Binding-site contacts:
Ligand atom C2 contacts residue CIT1 of chain 1.L at 3.9 Å.
Ligand atom O6 contacts residue THR43 of chain 1.A at 4.3 Å.
Ligand atom O5 contacts residue ASN68 of chain 1.A at 2.3 Å (h-bond).
Ligand atom O7 contacts residue CIT1 of chain 1.L at 3.5 Å (h-bond).
Ligand atom N2 contacts residue ASP92 of chain 1.A at 3.0 Å (salt-bridge).
Ligand atom C6 contacts residue CIT1 of chain 1.L at 4.3 Å.
Ligand atom O5 contacts residue CIT1 of chain 1.L at 3.8 Å.
Ligand atom C4 contacts residue ASN68 of chain 1.A at 4.2 Å.
Ligand atom N2 contacts residue ASN68 of chain 1.A at 2.9 Å (h-bond).
Ligand atom C8 contacts residue CIT1 of chain 1.L at 3.9 Å.
Ligand atom C8 contacts residue ILE123 of chain 1.A at 3.6 Å (hydrophobic).
Ligand atom C1 contacts residue THR43 of chain 1.A at 4.3 Å.
Ligand atom C3 contacts residue ASN68 of chain 1.A at 3.8 Å.
Ligand atom C5 contacts residue CIT1 of chain 1.L at 4.3 Å.
Ligand atom C8 contacts residue ASP92 of chain 1.A at 3.9 Å.
Ligand atom O6 contacts residue CIT1 of chain 1.L at 3.4 Å (h-bond).
Ligand atom O7 contacts residue PHE41 of chain 1.A at 3.9 Å.
Ligand atom C1 contacts residue CIT1 of chain 1.L at 4.1 Å.
Ligand atom O7 contacts residue ASN68 of chain 1.A at 3.0 Å (h-bond).
Ligand atom O3 contacts residue CIT1 of chain 1.L at 3.1 Å.
Ligand atom C7 contacts residue ASP92 of chain 1.A at 3.8 Å.
Ligand atom C5 contacts residue SER70 of chain 1.A at 3.2 Å.
Ligand atom C7 contacts residue ASN68 of chain 1.A at 3.2 Å.
Ligand atom C7 contacts residue CIT1 of chain 1.L at 4.3 Å.
Ligand atom C3 contacts residue ASP92 of chain 1.A at 4.2 Å.
Ligand atom C1 contacts residue ASP92 of chain 1.A at 3.5 Å.
Ligand atom C2 contacts residue ASP92 of chain 1.A at 3.7 Å.
Ligand atom C4 contacts residue CIT1 of chain 1.L at 4.3 Å.
Ligand atom N2 contacts residue CIT1 of chain 1.L at 3.5 Å.
Ligand atom C1 contacts residue ASN68 of chain 1.A at 1.4 Å.
Ligand atom C2 contacts residue ASN68 of chain 1.A at 2.5 Å.
Ligand atom C5 contacts residue ASN68 of chain 1.A at 3.6 Å.
Ligand atom O4 contacts residue CIT1 of chain 1.L at 3.7 Å.
Ligand atom O5 contacts residue SER70 of chain 1.A at 3.2 Å (h-bond).
Ligand atom C6 contacts residue SER70 of chain 1.A at 3.8 Å.
Ligand atom C3 contacts residue CIT1 of chain 1.L at 3.1 Å.
Ligand atom C6 contacts residue THR43 of chain 1.A at 4.2 Å.
Ligand atom C1 contacts residue SER70 of chain 1.A at 3.5 Å.
Ligand atom C8 contacts residue GLN90 of chain 1.A at 3.7 Å.
Ligand atom O5 contacts residue THR43 of chain 1.A at 3.6 Å.

Sequence of chain 1.A:
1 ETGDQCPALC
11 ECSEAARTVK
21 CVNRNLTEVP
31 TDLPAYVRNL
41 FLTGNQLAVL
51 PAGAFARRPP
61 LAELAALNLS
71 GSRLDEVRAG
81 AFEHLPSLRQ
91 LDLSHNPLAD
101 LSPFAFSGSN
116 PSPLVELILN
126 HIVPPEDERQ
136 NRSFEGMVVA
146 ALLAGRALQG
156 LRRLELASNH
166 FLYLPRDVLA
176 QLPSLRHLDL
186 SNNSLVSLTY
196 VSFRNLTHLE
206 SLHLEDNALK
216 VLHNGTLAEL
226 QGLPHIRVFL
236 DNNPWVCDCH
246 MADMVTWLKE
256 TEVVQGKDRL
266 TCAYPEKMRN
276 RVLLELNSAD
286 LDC

A small-molecule ligand and the protein it binds are described below.
Small molecule (SMILES): CC(=O)N[C@H]1[C@H](O[C@H]2[C@H](O)[C@@H](NC(C)=O)CO[C@@H]2CO)O[C@H](CO)[C@@H](O)[C@@H]1O